Binding-site contacts:
Ligand atom C8 contacts residue PHE9 of chain 2.B at 3.8 Å (hydrophobic).
Ligand atom N2 contacts residue ASN15 of chain 2.B at 3.0 Å (h-bond).
Ligand atom C8 contacts residue VAL20 of chain 2.B at 3.9 Å (hydrophobic).
Ligand atom C7 contacts residue ASN15 of chain 2.B at 3.5 Å.
Ligand atom C2 contacts residue ASN15 of chain 2.B at 2.5 Å.
Ligand atom C1 contacts residue VAL20 of chain 2.B at 3.9 Å (hydrophobic).
Ligand atom C4 contacts residue ASN15 of chain 2.B at 4.2 Å.
Ligand atom C7 contacts residue VAL20 of chain 2.B at 3.9 Å (hydrophobic).
Ligand atom O5 contacts residue ASN15 of chain 2.B at 2.4 Å (h-bond).
Ligand atom O7 contacts residue THR4 of chain 2.B at 3.8 Å.
Ligand atom N2 contacts residue VAL20 of chain 2.B at 3.1 Å (h-bond).
Ligand atom C5 contacts residue GLY18 of chain 2.B at 3.4 Å.
Ligand atom C1 contacts residue ASN15 of chain 2.B at 1.4 Å.
Ligand atom C2 contacts residue VAL20 of chain 2.B at 3.9 Å (hydrophobic).
Ligand atom C3 contacts residue VAL20 of chain 2.B at 4.2 Å (hydrophobic).
Ligand atom C4 contacts residue GLY18 of chain 2.B at 4.5 Å.
Ligand atom C8 contacts residue THR4 of chain 2.B at 3.7 Å.
Ligand atom C7 contacts residue THR4 of chain 2.B at 3.9 Å.
Ligand atom O7 contacts residue ASN15 of chain 2.B at 3.5 Å (h-bond).
Ligand atom O5 contacts residue GLY18 of chain 2.B at 3.4 Å.
Ligand atom C6 contacts residue GLY18 of chain 2.B at 3.7 Å.
Ligand atom C3 contacts residue ASN15 of chain 2.B at 3.8 Å.
Ligand atom C5 contacts residue ASN15 of chain 2.B at 3.7 Å.
Ligand atom C1 contacts residue GLY18 of chain 2.B at 3.8 Å.

The protein below binds the small molecule below.
Small molecule (SMILES): CC(=O)N[C@H]1[C@H](O[C@H]2[C@H](O)[C@@H](NC(C)=O)CO[C@@H]2CO)O[C@H](CO)[C@@H](O)[C@@H]1O

Sequence of chain 2.B:
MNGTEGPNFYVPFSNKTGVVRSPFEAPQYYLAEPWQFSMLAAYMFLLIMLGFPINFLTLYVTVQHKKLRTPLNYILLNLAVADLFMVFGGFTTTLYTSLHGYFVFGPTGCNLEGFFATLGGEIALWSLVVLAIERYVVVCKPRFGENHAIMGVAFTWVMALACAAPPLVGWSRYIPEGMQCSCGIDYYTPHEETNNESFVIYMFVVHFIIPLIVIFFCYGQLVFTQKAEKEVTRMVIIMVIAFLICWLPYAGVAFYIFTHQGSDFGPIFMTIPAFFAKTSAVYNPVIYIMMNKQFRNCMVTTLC